This small molecule binds to this protein.
Small molecule (SMILES): OC[C@H]1O[C@H](OC[C@H]2O[C@H](O)[C@H](O)[C@@H](O)[C@@H]2O)[C@H](O)[C@@H](O)[C@H]1O

Binding-site contacts:
Ligand atom O3 contacts residue GLY286 of chain 1.A at 2.7 Å (h-bond).
Ligand atom C3 contacts residue ASP243 of chain 1.A at 3.5 Å.
Ligand atom C2 contacts residue CA1 of chain 1.T at 4.0 Å.
Ligand atom C2 contacts residue GLY286 of chain 1.A at 3.4 Å.
Ligand atom O3 contacts residue ASP242 of chain 1.A at 3.1 Å (salt-bridge).
Ligand atom O3 contacts residue ASP243 of chain 1.A at 2.4 Å (salt-bridge).
Ligand atom O4 contacts residue PRO288 of chain 1.A at 2.7 Å (h-bond).
Ligand atom C4 contacts residue PRO288 of chain 1.A at 3.9 Å (hydrophobic).
Ligand atom O3 contacts residue ASN284 of chain 1.A at 4.2 Å.
Ligand atom C4 contacts residue ASP242 of chain 1.A at 3.0 Å.
Ligand atom C6 contacts residue PRO288 of chain 1.A at 4.1 Å (hydrophobic).
Ligand atom O4 contacts residue CA1 of chain 1.T at 2.5 Å.
Ligand atom C6 contacts residue PRO346 of chain 1.A at 4.1 Å (hydrophobic).
Ligand atom C5 contacts residue TYR260 of chain 1.A at 4.0 Å (hydrophobic).
Ligand atom O3 contacts residue CA1 of chain 1.T at 2.1 Å.
Ligand atom O5 contacts residue TYR260 of chain 1.A at 3.9 Å.
Ligand atom C6 contacts residue TRP347 of chain 1.A at 4.0 Å (hydrophobic).
Ligand atom C3 contacts residue TYR260 of chain 1.A at 4.2 Å (hydrophobic).
Ligand atom C3 contacts residue ASP242 of chain 1.A at 3.8 Å.
Ligand atom O6 contacts residue TYR260 of chain 1.A at 4.3 Å.
Ligand atom C4 contacts residue TYR260 of chain 1.A at 3.9 Å (hydrophobic).
Ligand atom O5 contacts residue TYR260 of chain 1.A at 4.3 Å.
Ligand atom O4 contacts residue GLY286 of chain 1.A at 3.5 Å (h-bond).
Ligand atom O4 contacts residue ASP242 of chain 1.A at 2.7 Å (salt-bridge).
Ligand atom C6 contacts residue TYR260 of chain 1.A at 4.0 Å (hydrophobic).
Ligand atom C6 contacts residue TYR260 of chain 1.A at 3.9 Å (hydrophobic).
Ligand atom O2 contacts residue GLY286 of chain 1.A at 3.7 Å.
Ligand atom C3 contacts residue CA1 of chain 1.T at 3.1 Å.
Ligand atom C5 contacts residue TYR260 of chain 1.A at 3.4 Å (hydrophobic).
Ligand atom C4 contacts residue GLY286 of chain 1.A at 4.1 Å.
Ligand atom O6 contacts residue TYR260 of chain 1.A at 3.8 Å.
Ligand atom C3 contacts residue GLY286 of chain 1.A at 3.5 Å.
Ligand atom C4 contacts residue ASP243 of chain 1.A at 4.0 Å.
Ligand atom C4 contacts residue CA1 of chain 1.T at 3.1 Å.
Ligand atom O4 contacts residue GLY287 of chain 1.A at 4.1 Å.
Ligand atom C5 contacts residue ASP242 of chain 1.A at 3.8 Å.
Ligand atom O3 contacts residue PRO288 of chain 1.A at 3.9 Å.
Ligand atom O6 contacts residue PRO346 of chain 1.A at 3.7 Å.
Ligand atom O5 contacts residue PRO288 of chain 1.A at 4.0 Å.
Ligand atom C6 contacts residue ASP242 of chain 1.A at 3.4 Å.

Sequence of chain 1.A:
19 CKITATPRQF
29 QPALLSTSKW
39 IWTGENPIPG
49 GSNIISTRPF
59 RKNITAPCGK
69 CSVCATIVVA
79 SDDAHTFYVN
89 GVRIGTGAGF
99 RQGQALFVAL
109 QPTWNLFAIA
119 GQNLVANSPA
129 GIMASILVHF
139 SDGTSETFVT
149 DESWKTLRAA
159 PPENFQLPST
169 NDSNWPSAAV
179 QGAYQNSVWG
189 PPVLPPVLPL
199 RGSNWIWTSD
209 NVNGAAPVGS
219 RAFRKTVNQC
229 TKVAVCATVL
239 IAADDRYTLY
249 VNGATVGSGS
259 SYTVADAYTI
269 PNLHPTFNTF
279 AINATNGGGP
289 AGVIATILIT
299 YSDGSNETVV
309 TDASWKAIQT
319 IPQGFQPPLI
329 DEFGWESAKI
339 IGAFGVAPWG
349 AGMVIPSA